Binding-site contacts:
Ligand atom N2 contacts residue ASN340 of chain 1.C at 2.9 Å (h-bond).
Ligand atom C5 contacts residue ASN340 of chain 1.C at 3.7 Å.
Ligand atom C4 contacts residue ASN340 of chain 1.C at 4.2 Å.
Ligand atom O5 contacts residue ASN340 of chain 1.C at 2.4 Å (h-bond).
Ligand atom N2 contacts residue SER368 of chain 1.C at 3.9 Å.
Ligand atom C3 contacts residue ASN340 of chain 1.C at 3.8 Å.
Ligand atom C7 contacts residue ASN340 of chain 1.C at 3.7 Å.
Ligand atom O7 contacts residue GLY336 of chain 1.C at 4.2 Å.
Ligand atom C7 contacts residue GLY336 of chain 1.C at 4.3 Å.
Ligand atom C2 contacts residue ASN340 of chain 1.C at 2.4 Å.
Ligand atom C1 contacts residue ASN340 of chain 1.C at 1.4 Å.
Ligand atom C8 contacts residue SER368 of chain 1.C at 3.8 Å.
Ligand atom C8 contacts residue GLY336 of chain 1.C at 4.3 Å.
Ligand atom C8 contacts residue LEU365 of chain 1.C at 3.7 Å (hydrophobic).
Ligand atom O6 contacts residue ASN340 of chain 1.C at 4.4 Å.
Ligand atom O3 contacts residue SER368 of chain 1.C at 3.8 Å.
Ligand atom C7 contacts residue SER368 of chain 1.C at 4.2 Å.
Ligand atom C3 contacts residue SER368 of chain 1.C at 4.1 Å.
Ligand atom O7 contacts residue ASN340 of chain 1.C at 4.1 Å.

Sequence of chain 1.C:
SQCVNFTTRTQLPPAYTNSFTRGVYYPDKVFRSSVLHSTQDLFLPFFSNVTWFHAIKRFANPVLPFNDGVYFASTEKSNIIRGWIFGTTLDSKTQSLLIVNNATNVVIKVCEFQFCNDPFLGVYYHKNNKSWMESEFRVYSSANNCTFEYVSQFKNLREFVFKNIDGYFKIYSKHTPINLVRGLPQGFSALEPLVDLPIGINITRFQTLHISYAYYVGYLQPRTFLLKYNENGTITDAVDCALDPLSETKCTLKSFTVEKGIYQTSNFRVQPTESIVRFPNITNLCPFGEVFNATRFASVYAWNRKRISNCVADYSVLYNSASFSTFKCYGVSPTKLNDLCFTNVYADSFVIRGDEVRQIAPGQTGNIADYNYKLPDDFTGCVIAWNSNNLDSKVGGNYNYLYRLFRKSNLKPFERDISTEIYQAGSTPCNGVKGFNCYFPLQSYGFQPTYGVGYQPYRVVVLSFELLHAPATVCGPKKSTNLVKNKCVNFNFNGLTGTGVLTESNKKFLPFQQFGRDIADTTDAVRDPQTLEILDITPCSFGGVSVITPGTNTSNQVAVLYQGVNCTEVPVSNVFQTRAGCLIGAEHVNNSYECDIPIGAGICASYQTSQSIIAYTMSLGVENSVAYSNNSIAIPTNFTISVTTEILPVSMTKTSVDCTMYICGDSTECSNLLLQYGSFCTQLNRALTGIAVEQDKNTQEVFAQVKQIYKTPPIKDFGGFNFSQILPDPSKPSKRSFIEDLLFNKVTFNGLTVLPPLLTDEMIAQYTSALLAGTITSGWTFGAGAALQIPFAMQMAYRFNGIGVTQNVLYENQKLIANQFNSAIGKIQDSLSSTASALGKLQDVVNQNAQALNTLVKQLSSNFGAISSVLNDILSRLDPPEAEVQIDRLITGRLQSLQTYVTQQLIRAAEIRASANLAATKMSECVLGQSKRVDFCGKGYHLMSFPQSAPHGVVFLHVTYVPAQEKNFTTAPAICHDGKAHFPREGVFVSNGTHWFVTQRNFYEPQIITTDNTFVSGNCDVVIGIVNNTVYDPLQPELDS

A protein and the small-molecule ligand that binds it are described below.
Small molecule (SMILES): CC(=O)N[C@@H]1[C@@H](O)[C@H](O)[C@@H](CO)O[C@H]1O